Binding-site contacts:
Ligand atom C5 contacts residue ASN153 of chain 1.A at 3.6 Å.
Ligand atom O5 contacts residue THR155 of chain 1.A at 3.9 Å.
Ligand atom N2 contacts residue HIS149 of chain 1.A at 4.2 Å.
Ligand atom C4 contacts residue ASN153 of chain 1.A at 4.2 Å.
Ligand atom O3 contacts residue HIS149 of chain 1.A at 4.2 Å.
Ligand atom C2 contacts residue ASN153 of chain 1.A at 2.5 Å.
Ligand atom C1 contacts residue HIS158 of chain 1.A at 4.2 Å.
Ligand atom C5 contacts residue GLY156 of chain 1.A at 4.1 Å.
Ligand atom C1 contacts residue THR155 of chain 1.A at 3.9 Å.
Ligand atom O5 contacts residue ASN153 of chain 1.A at 2.3 Å (h-bond).
Ligand atom C5 contacts residue HIS158 of chain 1.A at 4.0 Å.
Ligand atom O5 contacts residue GLY156 of chain 1.A at 4.1 Å.
Ligand atom O5 contacts residue HIS158 of chain 1.A at 3.2 Å.
Ligand atom C6 contacts residue GLY156 of chain 1.A at 3.8 Å.
Ligand atom C6 contacts residue HIS158 of chain 1.A at 3.6 Å.
Ligand atom O5 contacts residue HIS149 of chain 1.A at 3.6 Å (h-bond).
Ligand atom O6 contacts residue HIS149 of chain 1.A at 3.5 Å.
Ligand atom C1 contacts residue HIS149 of chain 1.A at 3.6 Å.
Ligand atom O7 contacts residue HIS149 of chain 1.A at 3.3 Å.
Ligand atom N2 contacts residue ASN153 of chain 1.A at 3.1 Å (h-bond).
Ligand atom C4 contacts residue HIS149 of chain 1.A at 3.7 Å.
Ligand atom C8 contacts residue GLY102 of chain 3.A at 3.5 Å.
Ligand atom C1 contacts residue ASN153 of chain 1.A at 1.4 Å.
Ligand atom C3 contacts residue HIS149 of chain 1.A at 4.3 Å.
Ligand atom C8 contacts residue ASN153 of chain 1.A at 4.5 Å.
Ligand atom C7 contacts residue ASN153 of chain 1.A at 4.1 Å.
Ligand atom C7 contacts residue HIS149 of chain 1.A at 4.3 Å.
Ligand atom O6 contacts residue HIS158 of chain 1.A at 3.5 Å.
Ligand atom C2 contacts residue HIS149 of chain 1.A at 3.4 Å.
Ligand atom C5 contacts residue HIS149 of chain 1.A at 4.2 Å.
Ligand atom C3 contacts residue ASN153 of chain 1.A at 3.9 Å.

Sequence of chain 3.A:
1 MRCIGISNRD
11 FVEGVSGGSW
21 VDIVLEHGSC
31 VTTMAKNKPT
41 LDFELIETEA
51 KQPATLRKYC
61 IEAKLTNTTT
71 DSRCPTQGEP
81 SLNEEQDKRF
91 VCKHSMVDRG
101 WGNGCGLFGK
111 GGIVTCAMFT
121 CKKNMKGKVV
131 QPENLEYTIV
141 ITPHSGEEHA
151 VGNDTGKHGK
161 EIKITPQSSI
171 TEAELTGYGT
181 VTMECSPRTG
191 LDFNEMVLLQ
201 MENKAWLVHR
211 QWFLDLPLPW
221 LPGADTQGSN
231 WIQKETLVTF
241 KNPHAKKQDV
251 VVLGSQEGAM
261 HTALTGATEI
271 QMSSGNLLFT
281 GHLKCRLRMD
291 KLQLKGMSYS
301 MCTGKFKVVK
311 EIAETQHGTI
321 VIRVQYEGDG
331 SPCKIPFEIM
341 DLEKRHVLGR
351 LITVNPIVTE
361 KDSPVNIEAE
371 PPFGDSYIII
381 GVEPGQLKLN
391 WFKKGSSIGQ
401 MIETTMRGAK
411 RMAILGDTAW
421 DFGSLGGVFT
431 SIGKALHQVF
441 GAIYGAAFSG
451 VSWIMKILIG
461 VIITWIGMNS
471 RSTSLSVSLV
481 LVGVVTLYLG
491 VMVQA

Sequence of chain 1.A:
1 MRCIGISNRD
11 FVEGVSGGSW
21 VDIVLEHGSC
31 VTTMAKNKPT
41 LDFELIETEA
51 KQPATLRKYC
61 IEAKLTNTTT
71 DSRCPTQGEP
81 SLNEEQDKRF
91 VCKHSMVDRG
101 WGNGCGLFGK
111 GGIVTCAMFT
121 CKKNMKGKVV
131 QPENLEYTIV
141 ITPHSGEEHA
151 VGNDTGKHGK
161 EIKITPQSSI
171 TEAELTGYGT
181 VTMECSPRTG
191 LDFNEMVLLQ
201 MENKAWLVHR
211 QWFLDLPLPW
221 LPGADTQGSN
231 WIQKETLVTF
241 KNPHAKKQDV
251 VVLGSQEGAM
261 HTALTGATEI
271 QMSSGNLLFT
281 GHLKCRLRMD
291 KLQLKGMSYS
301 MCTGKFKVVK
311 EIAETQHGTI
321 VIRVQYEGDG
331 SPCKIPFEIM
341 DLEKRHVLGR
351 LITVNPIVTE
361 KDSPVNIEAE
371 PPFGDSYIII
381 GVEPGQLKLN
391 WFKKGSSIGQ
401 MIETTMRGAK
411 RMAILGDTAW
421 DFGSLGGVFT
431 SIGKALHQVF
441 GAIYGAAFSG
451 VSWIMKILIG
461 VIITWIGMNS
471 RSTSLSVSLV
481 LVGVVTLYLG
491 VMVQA

The small molecule below binds the protein below.
Small molecule (SMILES): CC(=O)N[C@H]1[C@H](O[C@H]2[C@H](O)[C@@H](NC(C)=O)CO[C@@H]2CO)O[C@H](CO)[C@@H](O)[C@@H]1O